A protein and the small-molecule ligand that binds it are described below.
Small molecule (SMILES): CC(=O)N[C@@H]1[C@@H](O)[C@H](O)[C@@H](CO)O[C@H]1O

Sequence of chain 1.A:
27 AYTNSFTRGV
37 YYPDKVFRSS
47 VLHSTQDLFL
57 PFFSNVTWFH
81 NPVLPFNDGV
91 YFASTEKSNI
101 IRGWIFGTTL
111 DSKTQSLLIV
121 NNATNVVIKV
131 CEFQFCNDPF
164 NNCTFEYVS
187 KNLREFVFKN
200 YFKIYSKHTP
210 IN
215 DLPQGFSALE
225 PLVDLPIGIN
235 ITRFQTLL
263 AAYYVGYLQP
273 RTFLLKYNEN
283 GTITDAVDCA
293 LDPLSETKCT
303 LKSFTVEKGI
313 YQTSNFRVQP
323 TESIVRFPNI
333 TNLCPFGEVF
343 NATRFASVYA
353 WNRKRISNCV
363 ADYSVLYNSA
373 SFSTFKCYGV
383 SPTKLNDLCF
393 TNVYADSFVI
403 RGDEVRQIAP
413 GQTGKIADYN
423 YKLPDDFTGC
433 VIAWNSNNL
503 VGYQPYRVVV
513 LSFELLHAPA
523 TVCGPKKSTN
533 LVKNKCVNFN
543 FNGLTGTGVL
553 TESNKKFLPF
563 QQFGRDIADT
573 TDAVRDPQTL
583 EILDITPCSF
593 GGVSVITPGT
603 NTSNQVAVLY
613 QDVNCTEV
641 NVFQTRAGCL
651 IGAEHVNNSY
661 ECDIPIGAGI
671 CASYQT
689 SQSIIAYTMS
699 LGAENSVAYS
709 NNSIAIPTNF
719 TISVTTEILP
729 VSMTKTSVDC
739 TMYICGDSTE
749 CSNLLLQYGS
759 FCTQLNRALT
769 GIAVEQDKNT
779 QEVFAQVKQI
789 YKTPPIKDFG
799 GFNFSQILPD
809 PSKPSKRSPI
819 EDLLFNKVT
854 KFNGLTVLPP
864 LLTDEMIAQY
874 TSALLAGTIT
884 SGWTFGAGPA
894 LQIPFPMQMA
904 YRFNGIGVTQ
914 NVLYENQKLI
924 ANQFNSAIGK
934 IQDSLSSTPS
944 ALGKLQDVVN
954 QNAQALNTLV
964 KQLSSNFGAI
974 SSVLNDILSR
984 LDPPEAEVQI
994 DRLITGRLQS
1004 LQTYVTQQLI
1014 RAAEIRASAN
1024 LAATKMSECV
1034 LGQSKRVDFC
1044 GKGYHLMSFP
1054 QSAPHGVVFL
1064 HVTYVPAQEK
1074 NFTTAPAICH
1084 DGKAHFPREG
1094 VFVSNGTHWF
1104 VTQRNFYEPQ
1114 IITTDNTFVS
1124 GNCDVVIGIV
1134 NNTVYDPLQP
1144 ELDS

Binding-site contacts:
Ligand atom O5 contacts residue ASN657 of chain 1.A at 2.3 Å (h-bond).
Ligand atom C1 contacts residue ASN657 of chain 1.A at 1.4 Å.
Ligand atom C4 contacts residue ASN657 of chain 1.A at 4.2 Å.
Ligand atom C3 contacts residue ASN657 of chain 1.A at 3.8 Å.
Ligand atom N2 contacts residue ASN657 of chain 1.A at 2.9 Å (h-bond).
Ligand atom C7 contacts residue ASN657 of chain 1.A at 4.0 Å.
Ligand atom C5 contacts residue ASN657 of chain 1.A at 3.6 Å.
Ligand atom C2 contacts residue ASN657 of chain 1.A at 2.4 Å.